Sequence of chain 1.B:
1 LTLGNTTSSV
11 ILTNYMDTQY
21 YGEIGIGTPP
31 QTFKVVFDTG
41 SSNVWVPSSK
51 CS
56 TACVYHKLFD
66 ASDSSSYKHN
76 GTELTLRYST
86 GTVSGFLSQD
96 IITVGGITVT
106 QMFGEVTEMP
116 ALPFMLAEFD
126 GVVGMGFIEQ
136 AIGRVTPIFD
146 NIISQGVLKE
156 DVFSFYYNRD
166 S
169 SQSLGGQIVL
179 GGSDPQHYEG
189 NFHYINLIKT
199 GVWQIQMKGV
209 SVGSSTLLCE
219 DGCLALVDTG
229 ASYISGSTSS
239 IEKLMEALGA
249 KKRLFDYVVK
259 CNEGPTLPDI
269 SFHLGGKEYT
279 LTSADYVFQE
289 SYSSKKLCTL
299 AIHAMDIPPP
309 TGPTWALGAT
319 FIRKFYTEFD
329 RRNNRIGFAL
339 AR

A protein and the small-molecule ligand that binds it are described below.
Small molecule (SMILES): C[C@@H](O)CN1CC2=C(C1)c1ccccc1Nc1ccccc12

Binding-site contacts:
Ligand atom C8 contacts residue VAL127 of chain 1.B at 4.0 Å (hydrophobic).
Ligand atom C19 contacts residue THR227 of chain 1.B at 3.7 Å.
Ligand atom C14 contacts residue VAL127 of chain 1.B at 3.4 Å (hydrophobic).
Ligand atom C15 contacts residue GLY228 of chain 1.B at 3.2 Å.
Ligand atom C21 contacts residue TYR20 of chain 1.B at 2.9 Å (hydrophobic).
Ligand atom C8 contacts residue PHE124 of chain 1.B at 4.0 Å (hydrophobic).
Ligand atom C13 contacts residue PHE119 of chain 1.B at 3.5 Å (hydrophobic).
Ligand atom C4 contacts residue GLY228 of chain 1.B at 2.8 Å.
Ligand atom C6 contacts residue GLN19 of chain 1.B at 3.9 Å.
Ligand atom O22 contacts residue THR18 of chain 1.B at 3.7 Å.
Ligand atom C17 contacts residue ALA122 of chain 1.B at 3.5 Å (hydrophobic).
Ligand atom C3 contacts residue PHE124 of chain 1.B at 3.6 Å (hydrophobic).
Ligand atom C21 contacts residue VAL36 of chain 1.B at 3.5 Å (hydrophobic).
Ligand atom C11 contacts residue PHE124 of chain 1.B at 3.5 Å (hydrophobic).
Ligand atom C6 contacts residue SER230 of chain 1.B at 3.7 Å.
Ligand atom C13 contacts residue THR85 of chain 1.B at 3.2 Å.
Ligand atom C19 contacts residue GLY228 of chain 1.B at 3.7 Å.
Ligand atom N9 contacts residue GLY228 of chain 1.B at 3.4 Å (h-bond).
Ligand atom C5 contacts residue PHE124 of chain 1.B at 3.5 Å (hydrophobic).
Ligand atom C21 contacts residue GLN19 of chain 1.B at 3.5 Å.
Ligand atom C2 contacts residue PHE124 of chain 1.B at 3.6 Å (hydrophobic).
Ligand atom N12 contacts residue THR85 of chain 1.B at 3.0 Å (h-bond).
Ligand atom O22 contacts residue THR227 of chain 1.B at 3.3 Å (h-bond).
Ligand atom C19 contacts residue VAL36 of chain 1.B at 3.9 Å (hydrophobic).
Ligand atom C1 contacts residue PHE124 of chain 1.B at 3.6 Å (hydrophobic).
Ligand atom C18 contacts residue TYR83 of chain 1.B at 3.3 Å (hydrophobic).
Ligand atom C15 contacts residue SER230 of chain 1.B at 3.3 Å.
Ligand atom C6 contacts residue THR18 of chain 1.B at 3.8 Å.
Ligand atom C7 contacts residue THR85 of chain 1.B at 3.2 Å.
Ligand atom C11 contacts residue GLN19 of chain 1.B at 3.6 Å.
Ligand atom C20 contacts residue ALA122 of chain 1.B at 3.8 Å (hydrophobic).
Ligand atom C17 contacts residue LEU121 of chain 1.B at 3.9 Å (hydrophobic).
Ligand atom O22 contacts residue ALA229 of chain 1.B at 3.8 Å.
Ligand atom C17 contacts residue GLN19 of chain 1.B at 3.7 Å.
Ligand atom O22 contacts residue TYR20 of chain 1.B at 3.9 Å.
Ligand atom C16 contacts residue PRO118 of chain 1.B at 3.7 Å (hydrophobic).
Ligand atom C20 contacts residue PRO118 of chain 1.B at 3.6 Å (hydrophobic).
Ligand atom C15 contacts residue THR18 of chain 1.B at 3.3 Å.
Ligand atom N9 contacts residue THR18 of chain 1.B at 4.0 Å.
Ligand atom C19 contacts residue THR18 of chain 1.B at 3.9 Å.